Binding-site contacts:
Ligand atom O5 contacts residue ASN616 of chain 1.A at 2.4 Å (h-bond).
Ligand atom C3 contacts residue ASN616 of chain 1.A at 3.8 Å.
Ligand atom C5 contacts residue ASN616 of chain 1.A at 3.7 Å.
Ligand atom C8 contacts residue ASN616 of chain 1.A at 4.2 Å.
Ligand atom N2 contacts residue GLN644 of chain 1.A at 4.4 Å.
Ligand atom C2 contacts residue ASN616 of chain 1.A at 2.5 Å.
Ligand atom O5 contacts residue THR618 of chain 1.A at 4.4 Å.
Ligand atom C1 contacts residue THR618 of chain 1.A at 4.1 Å.
Ligand atom C4 contacts residue ASN616 of chain 1.A at 4.2 Å.
Ligand atom N2 contacts residue ASN616 of chain 1.A at 2.9 Å (h-bond).
Ligand atom C8 contacts residue GLN644 of chain 1.A at 4.0 Å.
Ligand atom C1 contacts residue ASN616 of chain 1.A at 1.4 Å.
Ligand atom C7 contacts residue ASN616 of chain 1.A at 3.9 Å.

This small molecule binds to this protein.
Small molecule (SMILES): CC(=O)N[C@@H]1[C@@H](O)[C@H](O)[C@@H](CO)O[C@H]1O

Sequence of chain 1.A:
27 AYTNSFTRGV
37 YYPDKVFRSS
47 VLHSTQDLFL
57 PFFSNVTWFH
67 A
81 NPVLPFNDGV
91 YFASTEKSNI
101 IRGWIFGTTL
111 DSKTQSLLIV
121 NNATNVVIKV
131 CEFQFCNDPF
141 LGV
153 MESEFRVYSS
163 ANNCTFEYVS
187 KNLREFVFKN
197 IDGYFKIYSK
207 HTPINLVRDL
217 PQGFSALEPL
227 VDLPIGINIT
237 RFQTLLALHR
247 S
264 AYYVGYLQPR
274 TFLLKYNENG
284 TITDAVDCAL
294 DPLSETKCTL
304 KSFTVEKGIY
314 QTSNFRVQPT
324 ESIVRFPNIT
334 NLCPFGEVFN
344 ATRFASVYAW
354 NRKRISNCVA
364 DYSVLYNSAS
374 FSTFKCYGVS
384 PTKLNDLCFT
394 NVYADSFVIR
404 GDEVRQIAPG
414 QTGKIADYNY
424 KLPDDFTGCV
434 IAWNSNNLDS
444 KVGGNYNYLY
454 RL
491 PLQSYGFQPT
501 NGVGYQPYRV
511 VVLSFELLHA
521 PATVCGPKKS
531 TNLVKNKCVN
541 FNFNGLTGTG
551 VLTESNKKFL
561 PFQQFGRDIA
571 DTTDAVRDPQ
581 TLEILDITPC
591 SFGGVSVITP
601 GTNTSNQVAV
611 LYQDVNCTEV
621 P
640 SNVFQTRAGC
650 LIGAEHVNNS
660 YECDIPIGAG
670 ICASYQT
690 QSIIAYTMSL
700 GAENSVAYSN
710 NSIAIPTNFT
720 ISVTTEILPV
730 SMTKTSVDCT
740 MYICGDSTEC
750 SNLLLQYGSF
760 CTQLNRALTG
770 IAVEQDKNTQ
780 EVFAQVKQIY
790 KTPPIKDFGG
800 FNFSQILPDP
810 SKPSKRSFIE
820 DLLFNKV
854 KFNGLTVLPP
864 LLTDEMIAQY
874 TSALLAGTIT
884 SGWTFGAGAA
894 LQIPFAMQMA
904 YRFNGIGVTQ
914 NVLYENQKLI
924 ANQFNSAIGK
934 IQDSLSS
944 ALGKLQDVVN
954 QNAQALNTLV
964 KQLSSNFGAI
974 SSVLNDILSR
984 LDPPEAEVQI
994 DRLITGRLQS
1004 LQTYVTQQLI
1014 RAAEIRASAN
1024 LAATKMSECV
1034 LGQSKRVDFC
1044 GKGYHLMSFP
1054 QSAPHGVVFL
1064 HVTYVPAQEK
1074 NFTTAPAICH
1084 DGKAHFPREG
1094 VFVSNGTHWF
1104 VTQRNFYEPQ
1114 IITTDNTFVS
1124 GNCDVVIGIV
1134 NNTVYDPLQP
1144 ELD